Sequence of chain 1.DA:
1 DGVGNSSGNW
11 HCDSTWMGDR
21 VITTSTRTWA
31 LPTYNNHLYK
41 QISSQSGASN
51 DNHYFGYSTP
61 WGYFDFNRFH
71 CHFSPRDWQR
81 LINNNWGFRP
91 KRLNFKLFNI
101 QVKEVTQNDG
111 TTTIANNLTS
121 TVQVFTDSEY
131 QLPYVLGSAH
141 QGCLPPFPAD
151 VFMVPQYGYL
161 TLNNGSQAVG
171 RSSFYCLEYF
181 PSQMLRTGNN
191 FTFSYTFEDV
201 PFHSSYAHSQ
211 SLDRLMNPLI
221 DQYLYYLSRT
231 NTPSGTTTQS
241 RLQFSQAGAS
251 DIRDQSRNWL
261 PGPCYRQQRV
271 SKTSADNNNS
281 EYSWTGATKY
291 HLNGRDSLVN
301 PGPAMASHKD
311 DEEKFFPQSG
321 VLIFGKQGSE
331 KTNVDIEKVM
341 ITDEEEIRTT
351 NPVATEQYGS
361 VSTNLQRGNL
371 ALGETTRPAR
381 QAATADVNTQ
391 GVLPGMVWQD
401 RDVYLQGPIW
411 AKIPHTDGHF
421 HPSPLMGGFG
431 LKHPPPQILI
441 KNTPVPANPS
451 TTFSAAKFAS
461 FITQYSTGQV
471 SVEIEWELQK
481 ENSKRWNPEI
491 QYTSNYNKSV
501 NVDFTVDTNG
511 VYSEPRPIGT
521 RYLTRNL

The small molecule below binds the protein below.
Small molecule (SMILES): Nc1ncnc2c1ncn2[C@H]1C[C@H](O)[C@@H](COP(=O)(O)O)O1

Binding-site contacts:
Ligand atom P contacts residue HIS421 of chain 1.DA at 3.6 Å.
Ligand atom C5 contacts residue PRO422 of chain 1.DA at 4.0 Å (hydrophobic).
Ligand atom C5 contacts residue PRO201 of chain 1.DA at 4.0 Å (hydrophobic).
Ligand atom O1P contacts residue HIS419 of chain 1.DA at 4.3 Å.
Ligand atom N6 contacts residue PRO424 of chain 1.DA at 4.1 Å.
Ligand atom C6 contacts residue GLY430 of chain 1.DA at 3.9 Å.
Ligand atom N7 contacts residue HIS421 of chain 1.DA at 4.0 Å.
Ligand atom C6 contacts residue PRO201 of chain 1.DA at 4.3 Å (hydrophobic).
Ligand atom N6 contacts residue PRO422 of chain 1.DA at 3.2 Å (h-bond).
Ligand atom C6 contacts residue SER423 of chain 1.DA at 4.2 Å.
Ligand atom N1 contacts residue VAL200 of chain 1.DA at 3.9 Å.
Ligand atom C8 contacts residue PRO201 of chain 1.DA at 3.9 Å (hydrophobic).
Ligand atom N9 contacts residue PRO422 of chain 1.DA at 4.3 Å.
Ligand atom C3' contacts residue PRO422 of chain 1.DA at 3.7 Å (hydrophobic).
Ligand atom N7 contacts residue PRO201 of chain 1.DA at 4.1 Å.
Ligand atom P contacts residue PHE420 of chain 1.DA at 4.2 Å.
Ligand atom N9 contacts residue PRO201 of chain 1.DA at 3.8 Å.
Ligand atom C8 contacts residue HIS421 of chain 1.DA at 3.8 Å.
Ligand atom O5' contacts residue PRO422 of chain 1.DA at 3.8 Å.
Ligand atom C6 contacts residue VAL200 of chain 1.DA at 4.2 Å (hydrophobic).
Ligand atom C2 contacts residue PRO201 of chain 1.DA at 4.2 Å (hydrophobic).
Ligand atom O1P contacts residue HIS421 of chain 1.DA at 4.1 Å.
Ligand atom C2 contacts residue VAL200 of chain 1.DA at 4.4 Å (hydrophobic).
Ligand atom N6 contacts residue PHE429 of chain 1.DA at 4.1 Å.
Ligand atom N6 contacts residue SER423 of chain 1.DA at 3.5 Å.
Ligand atom C4 contacts residue PRO422 of chain 1.DA at 4.2 Å (hydrophobic).
Ligand atom C5' contacts residue HIS421 of chain 1.DA at 3.7 Å.
Ligand atom O5' contacts residue PHE420 of chain 1.DA at 4.2 Å.
Ligand atom N3 contacts residue PRO422 of chain 1.DA at 4.4 Å.
Ligand atom C4 contacts residue PRO201 of chain 1.DA at 3.9 Å (hydrophobic).
Ligand atom C2 contacts residue GLY430 of chain 1.DA at 3.6 Å.
Ligand atom N6 contacts residue GLY430 of chain 1.DA at 3.0 Å (h-bond).
Ligand atom O5' contacts residue HIS421 of chain 1.DA at 3.0 Å (h-bond).
Ligand atom N1 contacts residue GLY430 of chain 1.DA at 2.9 Å (h-bond).
Ligand atom C1' contacts residue PRO201 of chain 1.DA at 4.3 Å (hydrophobic).
Ligand atom N7 contacts residue SER423 of chain 1.DA at 4.0 Å.
Ligand atom N3 contacts residue PRO201 of chain 1.DA at 4.0 Å.
Ligand atom N1 contacts residue PRO422 of chain 1.DA at 3.6 Å.
Ligand atom O4' contacts residue HIS421 of chain 1.DA at 4.2 Å.
Ligand atom C6 contacts residue PRO422 of chain 1.DA at 3.4 Å (hydrophobic).